Sequence of chain 1.A:
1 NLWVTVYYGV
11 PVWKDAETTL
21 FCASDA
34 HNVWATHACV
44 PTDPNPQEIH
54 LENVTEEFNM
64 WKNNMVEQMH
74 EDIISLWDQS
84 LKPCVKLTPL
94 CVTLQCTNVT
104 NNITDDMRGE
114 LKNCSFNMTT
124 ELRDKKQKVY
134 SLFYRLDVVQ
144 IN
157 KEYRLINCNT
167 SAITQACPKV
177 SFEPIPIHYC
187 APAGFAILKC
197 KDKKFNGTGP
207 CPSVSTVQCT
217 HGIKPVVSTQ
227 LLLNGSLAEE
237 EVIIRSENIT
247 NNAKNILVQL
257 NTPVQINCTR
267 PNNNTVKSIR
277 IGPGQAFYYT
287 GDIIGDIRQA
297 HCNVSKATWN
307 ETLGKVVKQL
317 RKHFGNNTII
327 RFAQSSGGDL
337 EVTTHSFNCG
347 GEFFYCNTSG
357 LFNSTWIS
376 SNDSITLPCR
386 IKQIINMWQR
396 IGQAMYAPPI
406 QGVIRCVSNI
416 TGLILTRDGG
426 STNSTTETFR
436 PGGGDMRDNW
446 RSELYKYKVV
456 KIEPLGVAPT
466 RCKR

Binding-site contacts:
Ligand atom C2 contacts residue ASN306 of chain 1.A at 2.4 Å.
Ligand atom O7 contacts residue ASN306 of chain 1.A at 3.0 Å (h-bond).
Ligand atom C8 contacts residue ASN306 of chain 1.A at 4.2 Å.
Ligand atom C4 contacts residue ASN306 of chain 1.A at 4.2 Å.
Ligand atom C3 contacts residue ASN306 of chain 1.A at 3.7 Å.
Ligand atom O5 contacts residue ASN306 of chain 1.A at 2.4 Å (h-bond).
Ligand atom C5 contacts residue ASN306 of chain 1.A at 3.6 Å.
Ligand atom C7 contacts residue ASN306 of chain 1.A at 3.1 Å.
Ligand atom C1 contacts residue ASN306 of chain 1.A at 1.4 Å.
Ligand atom N2 contacts residue ASN306 of chain 1.A at 2.8 Å (h-bond).

The small molecule below binds the protein below.
Small molecule (SMILES): CC(=O)N[C@@H]1[C@@H](O)[C@H](O)[C@@H](CO)O[C@H]1O